The small molecule below binds the protein below.
Small molecule (SMILES): C[C@@H]1O[C@@H](O)[C@@H](O)[C@H](O)[C@@H]1O

Sequence of chain 1.B:
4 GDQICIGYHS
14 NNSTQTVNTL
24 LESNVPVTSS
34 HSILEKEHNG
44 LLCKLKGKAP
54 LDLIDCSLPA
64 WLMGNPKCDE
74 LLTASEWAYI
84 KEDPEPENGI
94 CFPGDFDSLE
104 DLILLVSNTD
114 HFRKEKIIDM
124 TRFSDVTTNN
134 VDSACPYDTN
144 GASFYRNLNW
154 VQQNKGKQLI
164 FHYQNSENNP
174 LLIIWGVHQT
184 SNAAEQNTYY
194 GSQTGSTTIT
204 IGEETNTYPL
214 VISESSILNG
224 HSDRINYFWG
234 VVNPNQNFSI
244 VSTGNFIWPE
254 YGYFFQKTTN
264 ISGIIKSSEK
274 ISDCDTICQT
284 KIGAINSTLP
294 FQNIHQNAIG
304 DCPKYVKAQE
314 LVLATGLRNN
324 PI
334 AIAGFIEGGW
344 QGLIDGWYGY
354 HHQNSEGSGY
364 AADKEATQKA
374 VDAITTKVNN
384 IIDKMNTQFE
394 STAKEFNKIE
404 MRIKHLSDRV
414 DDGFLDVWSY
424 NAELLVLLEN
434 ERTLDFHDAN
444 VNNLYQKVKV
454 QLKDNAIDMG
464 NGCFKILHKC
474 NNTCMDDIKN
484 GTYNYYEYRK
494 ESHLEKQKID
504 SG

Sequence of chain 1.C:
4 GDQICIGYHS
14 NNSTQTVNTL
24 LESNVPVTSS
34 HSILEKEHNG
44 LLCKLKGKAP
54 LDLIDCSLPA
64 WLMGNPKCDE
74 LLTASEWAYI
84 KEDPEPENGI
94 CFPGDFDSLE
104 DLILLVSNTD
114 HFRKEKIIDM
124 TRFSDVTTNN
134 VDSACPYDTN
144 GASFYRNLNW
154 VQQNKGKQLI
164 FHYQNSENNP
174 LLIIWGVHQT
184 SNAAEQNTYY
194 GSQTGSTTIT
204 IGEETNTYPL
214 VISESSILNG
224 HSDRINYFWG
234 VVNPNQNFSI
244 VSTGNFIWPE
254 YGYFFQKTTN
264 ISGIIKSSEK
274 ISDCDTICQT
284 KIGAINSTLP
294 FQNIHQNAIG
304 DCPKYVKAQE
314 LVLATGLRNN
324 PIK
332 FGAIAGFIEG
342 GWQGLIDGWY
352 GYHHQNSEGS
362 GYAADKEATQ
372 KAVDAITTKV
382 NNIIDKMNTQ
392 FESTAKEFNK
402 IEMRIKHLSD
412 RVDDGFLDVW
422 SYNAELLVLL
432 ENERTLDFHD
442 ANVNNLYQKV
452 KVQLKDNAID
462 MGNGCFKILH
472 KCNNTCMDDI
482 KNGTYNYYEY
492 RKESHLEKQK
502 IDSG

Binding-site contacts:
Ligand atom O2 contacts residue THR262 of chain 1.B at 3.9 Å.
Ligand atom C3 contacts residue ASN263 of chain 1.B at 4.4 Å.
Ligand atom C1 contacts residue PHE392 of chain 1.B at 4.4 Å (hydrophobic).
Ligand atom C1 contacts residue NAG1 of chain 1.H at 3.3 Å.
Ligand atom C5 contacts residue NAG1 of chain 1.H at 4.4 Å.
Ligand atom C4 contacts residue GLN391 of chain 1.B at 4.3 Å.
Ligand atom C6 contacts residue PHE392 of chain 1.B at 3.2 Å (hydrophobic).
Ligand atom O5 contacts residue NAG1 of chain 1.H at 3.0 Å (h-bond).
Ligand atom C6 contacts residue ASP415 of chain 1.C at 3.2 Å.
Ligand atom C1 contacts residue ASN263 of chain 1.B at 3.4 Å.
Ligand atom C2 contacts residue THR262 of chain 1.B at 4.3 Å.
Ligand atom O4 contacts residue ASN263 of chain 1.B at 3.5 Å (h-bond).
Ligand atom O2 contacts residue ASN263 of chain 1.B at 4.0 Å.
Ligand atom O4 contacts residue THR262 of chain 1.B at 3.5 Å (h-bond).
Ligand atom C4 contacts residue ASP415 of chain 1.C at 4.2 Å.
Ligand atom C5 contacts residue ASP415 of chain 1.C at 3.8 Å.
Ligand atom O5 contacts residue GLN391 of chain 1.B at 3.9 Å.
Ligand atom C5 contacts residue GLN391 of chain 1.B at 3.3 Å.
Ligand atom C6 contacts residue GLN391 of chain 1.B at 3.5 Å.
Ligand atom O5 contacts residue ASN263 of chain 1.B at 4.0 Å.
Ligand atom C2 contacts residue ASN263 of chain 1.B at 3.3 Å.
Ligand atom C4 contacts residue ASN263 of chain 1.B at 4.4 Å.
Ligand atom O5 contacts residue PHE392 of chain 1.B at 3.3 Å (h-bond).
Ligand atom O3 contacts residue THR262 of chain 1.B at 4.3 Å.
Ligand atom C5 contacts residue PHE392 of chain 1.B at 3.9 Å (hydrophobic).